The protein below binds the small molecule below.
Small molecule (SMILES): N[C@@H](COP(=O)(O)O)C(=O)O

Sequence of chain 1.A:
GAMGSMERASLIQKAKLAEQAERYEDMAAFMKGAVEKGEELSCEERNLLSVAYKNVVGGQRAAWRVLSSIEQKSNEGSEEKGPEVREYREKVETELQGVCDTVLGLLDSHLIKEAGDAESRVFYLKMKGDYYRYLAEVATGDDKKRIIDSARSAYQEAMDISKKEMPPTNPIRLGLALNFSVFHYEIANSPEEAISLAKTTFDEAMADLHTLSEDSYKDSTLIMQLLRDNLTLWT

Binding-site contacts:
Ligand atom O3P contacts residue TYR135 of chain 1.A at 3.7 Å.
Ligand atom O2P contacts residue ASN180 of chain 1.A at 4.0 Å.
Ligand atom CA contacts residue ASN180 of chain 1.A at 3.2 Å.
Ligand atom C contacts residue ASN180 of chain 1.A at 3.6 Å.
Ligand atom O1P contacts residue TYR135 of chain 1.A at 4.2 Å.
Ligand atom O1P contacts residue ARG134 of chain 1.A at 2.8 Å (salt-bridge).
Ligand atom C contacts residue LEU179 of chain 1.A at 3.7 Å (hydrophobic).
Ligand atom O contacts residue LEU227 of chain 1.A at 4.5 Å.
Ligand atom P contacts residue TYR135 of chain 1.A at 3.7 Å.
Ligand atom O2P contacts residue TYR135 of chain 1.A at 2.5 Å (h-bond).
Ligand atom O contacts residue LEU179 of chain 1.A at 4.0 Å.
Ligand atom CA contacts residue LEU179 of chain 1.A at 3.9 Å (hydrophobic).
Ligand atom CB contacts residue ARG134 of chain 1.A at 4.0 Å.
Ligand atom O2P contacts residue ARG61 of chain 1.A at 4.2 Å.
Ligand atom O1P contacts residue ARG61 of chain 1.A at 3.1 Å (salt-bridge).
Ligand atom O2P contacts residue ARG134 of chain 1.A at 2.9 Å (salt-bridge).
Ligand atom CB contacts residue ASN180 of chain 1.A at 3.2 Å.
Ligand atom P contacts residue ARG61 of chain 1.A at 3.6 Å.
Ligand atom P contacts residue ARG134 of chain 1.A at 3.9 Å.
Ligand atom O3P contacts residue ARG61 of chain 1.A at 2.5 Å (salt-bridge).